A protein and the small-molecule ligand that binds it are described below.
Small molecule (SMILES): CC(=O)N[C@H]1[C@H](O[C@H]2[C@H](O)[C@@H](NC(C)=O)CO[C@@H]2CO)O[C@H](CO)[C@@H](O[C@H]2O[C@H](CO)[C@@H](O)[C@H](O)[C@@H]2O)[C@@H]1O

Binding-site contacts:
Ligand atom C1 contacts residue THR1097 of chain 1.B at 3.7 Å.
Ligand atom C6 contacts residue HIS1098 of chain 1.B at 4.4 Å.
Ligand atom O5 contacts residue HIS1098 of chain 1.B at 4.1 Å.
Ligand atom C4 contacts residue ASN1095 of chain 1.B at 4.3 Å.
Ligand atom C5 contacts residue ASN1095 of chain 1.B at 3.6 Å.
Ligand atom C7 contacts residue THR1097 of chain 1.B at 4.3 Å.
Ligand atom C3 contacts residue THR1097 of chain 1.B at 3.9 Å.
Ligand atom C8 contacts residue THR1097 of chain 1.B at 4.5 Å.
Ligand atom O5 contacts residue PHE1100 of chain 1.B at 3.5 Å.
Ligand atom N2 contacts residue THR1097 of chain 1.B at 3.3 Å (h-bond).
Ligand atom C6 contacts residue PHE1100 of chain 1.B at 3.7 Å (hydrophobic).
Ligand atom C1 contacts residue ASN1095 of chain 1.B at 1.4 Å.
Ligand atom C5 contacts residue PHE1100 of chain 1.B at 3.9 Å (hydrophobic).
Ligand atom N2 contacts residue ASN1095 of chain 1.B at 3.0 Å (h-bond).
Ligand atom C1 contacts residue HIS1098 of chain 1.B at 3.9 Å.
Ligand atom O6 contacts residue PHE1100 of chain 1.B at 4.0 Å.
Ligand atom C8 contacts residue HIS1098 of chain 1.B at 4.2 Å.
Ligand atom C3 contacts residue ASN1095 of chain 1.B at 3.9 Å.
Ligand atom O5 contacts residue ASN1095 of chain 1.B at 2.4 Å (h-bond).
Ligand atom C1 contacts residue PHE1100 of chain 1.B at 4.3 Å (hydrophobic).
Ligand atom C4 contacts residue HIS1098 of chain 1.B at 4.1 Å.
Ligand atom O7 contacts residue ASN1095 of chain 1.B at 3.2 Å (h-bond).
Ligand atom C2 contacts residue THR1097 of chain 1.B at 3.8 Å.
Ligand atom O4 contacts residue HIS1098 of chain 1.B at 3.8 Å.
Ligand atom C7 contacts residue HIS1098 of chain 1.B at 4.1 Å.
Ligand atom C7 contacts residue ASN1095 of chain 1.B at 3.3 Å.
Ligand atom C2 contacts residue ASN1095 of chain 1.B at 2.6 Å.
Ligand atom C8 contacts residue ASN1095 of chain 1.B at 3.9 Å.
Ligand atom C3 contacts residue HIS1098 of chain 1.B at 4.0 Å.
Ligand atom C5 contacts residue HIS1098 of chain 1.B at 3.5 Å.
Ligand atom O7 contacts residue HIS1098 of chain 1.B at 3.8 Å.

Sequence of chain 1.B:
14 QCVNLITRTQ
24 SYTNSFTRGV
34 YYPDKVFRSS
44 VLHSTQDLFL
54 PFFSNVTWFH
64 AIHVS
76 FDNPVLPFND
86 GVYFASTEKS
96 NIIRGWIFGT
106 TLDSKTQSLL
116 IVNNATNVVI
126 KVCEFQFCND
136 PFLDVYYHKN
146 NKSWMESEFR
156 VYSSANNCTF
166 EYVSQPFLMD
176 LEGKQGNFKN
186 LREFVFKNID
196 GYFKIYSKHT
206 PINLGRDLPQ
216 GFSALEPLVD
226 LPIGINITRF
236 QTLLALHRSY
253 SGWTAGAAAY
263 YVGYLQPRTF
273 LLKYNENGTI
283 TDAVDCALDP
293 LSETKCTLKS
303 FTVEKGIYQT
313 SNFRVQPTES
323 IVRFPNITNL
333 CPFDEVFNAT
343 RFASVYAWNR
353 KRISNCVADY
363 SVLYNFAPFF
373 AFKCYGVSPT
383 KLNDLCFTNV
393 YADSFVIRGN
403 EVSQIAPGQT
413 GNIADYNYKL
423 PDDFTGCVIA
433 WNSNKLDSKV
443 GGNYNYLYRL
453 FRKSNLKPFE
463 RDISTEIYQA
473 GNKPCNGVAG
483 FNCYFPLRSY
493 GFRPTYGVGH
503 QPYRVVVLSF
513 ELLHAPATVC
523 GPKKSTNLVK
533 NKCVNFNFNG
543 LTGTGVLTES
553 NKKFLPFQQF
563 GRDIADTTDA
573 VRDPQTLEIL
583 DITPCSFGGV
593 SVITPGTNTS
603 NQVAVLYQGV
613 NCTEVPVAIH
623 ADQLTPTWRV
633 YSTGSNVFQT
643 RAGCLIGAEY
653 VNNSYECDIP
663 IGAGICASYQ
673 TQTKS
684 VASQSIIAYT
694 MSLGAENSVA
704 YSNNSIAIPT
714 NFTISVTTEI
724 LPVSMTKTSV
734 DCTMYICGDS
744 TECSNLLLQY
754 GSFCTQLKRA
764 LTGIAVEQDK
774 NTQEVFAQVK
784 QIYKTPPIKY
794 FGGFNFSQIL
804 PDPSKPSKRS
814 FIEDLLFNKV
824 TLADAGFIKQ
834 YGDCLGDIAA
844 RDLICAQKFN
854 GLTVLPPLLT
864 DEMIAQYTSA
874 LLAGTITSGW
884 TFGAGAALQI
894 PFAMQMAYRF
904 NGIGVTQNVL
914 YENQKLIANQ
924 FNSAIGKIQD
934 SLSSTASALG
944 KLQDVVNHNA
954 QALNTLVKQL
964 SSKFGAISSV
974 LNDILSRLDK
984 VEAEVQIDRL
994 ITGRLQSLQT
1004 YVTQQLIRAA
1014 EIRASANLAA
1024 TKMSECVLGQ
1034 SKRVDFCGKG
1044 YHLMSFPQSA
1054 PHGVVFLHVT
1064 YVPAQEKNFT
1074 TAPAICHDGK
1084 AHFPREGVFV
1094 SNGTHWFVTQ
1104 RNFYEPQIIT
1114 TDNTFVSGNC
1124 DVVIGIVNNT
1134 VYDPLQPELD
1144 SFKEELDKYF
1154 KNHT